Sequence of chain 1.A:
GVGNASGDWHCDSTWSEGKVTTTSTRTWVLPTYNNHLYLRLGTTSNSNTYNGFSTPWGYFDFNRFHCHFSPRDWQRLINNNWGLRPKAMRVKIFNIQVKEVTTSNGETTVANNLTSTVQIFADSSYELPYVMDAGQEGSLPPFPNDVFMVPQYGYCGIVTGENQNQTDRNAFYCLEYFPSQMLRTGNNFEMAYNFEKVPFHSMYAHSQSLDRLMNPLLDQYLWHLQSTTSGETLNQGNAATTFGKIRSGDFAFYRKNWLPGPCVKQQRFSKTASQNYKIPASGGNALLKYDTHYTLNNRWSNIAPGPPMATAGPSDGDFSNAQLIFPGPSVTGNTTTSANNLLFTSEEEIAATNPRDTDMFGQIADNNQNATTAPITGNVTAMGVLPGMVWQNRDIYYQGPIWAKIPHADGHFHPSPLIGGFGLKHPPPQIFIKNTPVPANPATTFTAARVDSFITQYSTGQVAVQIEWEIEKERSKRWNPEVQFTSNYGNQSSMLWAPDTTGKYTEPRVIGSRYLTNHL

A protein and the small-molecule ligand that binds it are described below.
Small molecule (SMILES): Nc1ncnc2c1ncn2[C@H]1C[C@H](O)[C@@H](COP(=O)(O)O)O1

Binding-site contacts:
Ligand atom N1 contacts residue PRO628 of chain 1.A at 3.2 Å (h-bond).
Ligand atom N7 contacts residue ASN606 of chain 1.A at 4.2 Å.
Ligand atom N1 contacts residue GLY636 of chain 1.A at 2.9 Å (h-bond).
Ligand atom N9 contacts residue PRO412 of chain 1.A at 4.2 Å.
Ligand atom C8 contacts residue PRO412 of chain 1.A at 4.3 Å (hydrophobic).
Ligand atom N6 contacts residue GLY634 of chain 1.A at 3.8 Å.
Ligand atom N1 contacts residue VAL411 of chain 1.A at 4.3 Å.
Ligand atom C2' contacts residue PRO628 of chain 1.A at 3.6 Å (hydrophobic).
Ligand atom O3' contacts residue PRO628 of chain 1.A at 4.1 Å.
Ligand atom C6 contacts residue PRO628 of chain 1.A at 2.8 Å (hydrophobic).
Ligand atom C2' contacts residue HIS627 of chain 1.A at 3.2 Å.
Ligand atom N9 contacts residue HIS627 of chain 1.A at 4.3 Å.
Ligand atom C6 contacts residue PRO412 of chain 1.A at 4.3 Å (hydrophobic).
Ligand atom C4 contacts residue PRO412 of chain 1.A at 4.1 Å (hydrophobic).
Ligand atom C1' contacts residue HIS627 of chain 1.A at 4.3 Å.
Ligand atom C5 contacts residue PRO412 of chain 1.A at 4.2 Å (hydrophobic).
Ligand atom N6 contacts residue PRO628 of chain 1.A at 3.4 Å (h-bond).
Ligand atom C3' contacts residue HIS627 of chain 1.A at 4.3 Å.
Ligand atom C5 contacts residue PRO628 of chain 1.A at 2.7 Å (hydrophobic).
Ligand atom C5 contacts residue SER629 of chain 1.A at 3.5 Å.
Ligand atom C8 contacts residue SER629 of chain 1.A at 4.2 Å.
Ligand atom C8 contacts residue HIS627 of chain 1.A at 3.5 Å.
Ligand atom N3 contacts residue PRO628 of chain 1.A at 3.5 Å (h-bond).
Ligand atom N3 contacts residue PRO412 of chain 1.A at 4.3 Å.
Ligand atom C2 contacts residue GLY636 of chain 1.A at 3.2 Å.
Ligand atom N9 contacts residue PRO628 of chain 1.A at 3.7 Å.
Ligand atom N6 contacts residue PHE635 of chain 1.A at 3.7 Å.
Ligand atom C8 contacts residue PRO628 of chain 1.A at 3.8 Å (hydrophobic).
Ligand atom C6 contacts residue GLY636 of chain 1.A at 3.6 Å.
Ligand atom N7 contacts residue PRO412 of chain 1.A at 4.3 Å.
Ligand atom C4 contacts residue PRO628 of chain 1.A at 3.0 Å (hydrophobic).
Ligand atom C6 contacts residue SER629 of chain 1.A at 3.5 Å.
Ligand atom N7 contacts residue HIS627 of chain 1.A at 4.1 Å.
Ligand atom N7 contacts residue PRO628 of chain 1.A at 3.3 Å (h-bond).
Ligand atom C1' contacts residue PRO628 of chain 1.A at 3.9 Å (hydrophobic).
Ligand atom C2 contacts residue PRO628 of chain 1.A at 3.5 Å (hydrophobic).
Ligand atom N6 contacts residue GLY636 of chain 1.A at 3.2 Å (h-bond).
Ligand atom C2 contacts residue PRO412 of chain 1.A at 4.3 Å (hydrophobic).
Ligand atom N7 contacts residue SER629 of chain 1.A at 3.1 Å (h-bond).
Ligand atom N6 contacts residue SER629 of chain 1.A at 3.0 Å (h-bond).